Binding-site contacts:
Ligand atom C5 contacts residue SER227 of chain 1.A at 3.6 Å.
Ligand atom C3 contacts residue SER227 of chain 1.A at 4.0 Å.
Ligand atom C2 contacts residue TYR359 of chain 1.A at 4.1 Å (hydrophobic).
Ligand atom C4 contacts residue TYR359 of chain 1.A at 3.6 Å (hydrophobic).
Ligand atom O2 contacts residue GLU221 of chain 1.A at 3.2 Å (salt-bridge).
Ligand atom C5 contacts residue TRP413 of chain 1.A at 3.1 Å (hydrophobic).
Ligand atom O5 contacts residue TRP413 of chain 1.A at 3.7 Å.
Ligand atom O4 contacts residue VAL224 of chain 1.A at 4.2 Å.
Ligand atom O3 contacts residue TYR359 of chain 1.A at 2.8 Å.
Ligand atom C6 contacts residue TRP413 of chain 1.A at 3.4 Å (hydrophobic).
Ligand atom C4 contacts residue TRP413 of chain 1.A at 3.7 Å (hydrophobic).
Ligand atom C1 contacts residue ARG223 of chain 1.A at 4.0 Å.
Ligand atom C6 contacts residue ARG310 of chain 1.A at 4.1 Å.
Ligand atom O2 contacts residue VAL224 of chain 1.A at 3.6 Å.
Ligand atom O6 contacts residue ARG310 of chain 1.A at 3.8 Å.
Ligand atom C2 contacts residue ARG223 of chain 1.A at 3.6 Å.
Ligand atom C3 contacts residue TRP413 of chain 1.A at 3.9 Å (hydrophobic).
Ligand atom O4 contacts residue TRP501 of chain 1.A at 3.9 Å.
Ligand atom O2 contacts residue TYR359 of chain 1.A at 3.9 Å.
Ligand atom C1 contacts residue TRP413 of chain 1.A at 3.6 Å (hydrophobic).
Ligand atom O5 contacts residue SER227 of chain 1.A at 4.1 Å.
Ligand atom O4 contacts residue ARG223 of chain 1.A at 3.5 Å (salt-bridge).
Ligand atom O4 contacts residue GLU221 of chain 1.A at 4.1 Å.
Ligand atom O2 contacts residue ARG360 of chain 1.A at 4.0 Å.
Ligand atom C3 contacts residue GLU221 of chain 1.A at 3.8 Å.
Ligand atom O3 contacts residue VAL224 of chain 1.A at 4.0 Å.
Ligand atom C6 contacts residue GLU500 of chain 1.A at 3.4 Å.
Ligand atom O2 contacts residue ARG223 of chain 1.A at 2.6 Å (salt-bridge).
Ligand atom C1 contacts residue SER227 of chain 1.A at 4.1 Å.
Ligand atom O2 contacts residue ASP286 of chain 1.A at 3.2 Å (salt-bridge).
Ligand atom C3 contacts residue TYR359 of chain 1.A at 3.0 Å (hydrophobic).
Ligand atom O6 contacts residue PHE509 of chain 1.A at 3.2 Å.
Ligand atom O2 contacts residue GLN228 of chain 1.A at 4.1 Å.
Ligand atom C3 contacts residue ARG360 of chain 1.A at 3.6 Å.
Ligand atom C2 contacts residue VAL224 of chain 1.A at 3.4 Å (hydrophobic).
Ligand atom C2 contacts residue GLU221 of chain 1.A at 3.5 Å.
Ligand atom O1 contacts residue SER227 of chain 1.A at 3.2 Å (h-bond).
Ligand atom O6 contacts residue GLU500 of chain 1.A at 2.6 Å (salt-bridge).
Ligand atom O3 contacts residue GLU221 of chain 1.A at 2.9 Å (salt-bridge).
Ligand atom O3 contacts residue ARG360 of chain 1.A at 3.5 Å (salt-bridge).

This protein binds this small molecule.
Small molecule (SMILES): OC[C@H]1O[C@@H](O[C@@H]2[C@H](O)[C@@H](O)[C@H](O[C@H]3[C@H](O)[C@@H](O)[C@@H](O)O[C@@H]3CO)O[C@@H]2CO)[C@H](O)[C@@H](O)[C@H]1O

Sequence of chain 1.A:
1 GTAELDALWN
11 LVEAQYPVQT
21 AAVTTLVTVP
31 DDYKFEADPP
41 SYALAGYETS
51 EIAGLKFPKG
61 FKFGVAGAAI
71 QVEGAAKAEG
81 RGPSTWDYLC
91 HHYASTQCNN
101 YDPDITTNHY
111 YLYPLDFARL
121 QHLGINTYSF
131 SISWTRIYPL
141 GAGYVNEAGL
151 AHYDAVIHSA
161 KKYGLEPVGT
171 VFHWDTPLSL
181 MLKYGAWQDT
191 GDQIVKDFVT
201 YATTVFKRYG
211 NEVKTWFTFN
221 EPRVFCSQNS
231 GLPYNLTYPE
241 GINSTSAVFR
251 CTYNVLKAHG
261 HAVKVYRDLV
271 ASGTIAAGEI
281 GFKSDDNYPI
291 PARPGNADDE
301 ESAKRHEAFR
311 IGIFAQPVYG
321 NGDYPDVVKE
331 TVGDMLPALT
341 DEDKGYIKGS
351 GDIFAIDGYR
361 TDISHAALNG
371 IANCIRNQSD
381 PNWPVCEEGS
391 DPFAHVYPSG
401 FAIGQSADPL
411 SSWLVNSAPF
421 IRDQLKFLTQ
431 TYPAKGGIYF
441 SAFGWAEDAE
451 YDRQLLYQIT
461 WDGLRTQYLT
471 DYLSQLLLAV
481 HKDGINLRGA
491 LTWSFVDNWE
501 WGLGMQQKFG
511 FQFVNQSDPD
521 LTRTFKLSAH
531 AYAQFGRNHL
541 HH